Binding-site contacts:
Ligand atom O7 contacts residue GLN244 of chain 1.C at 2.7 Å (h-bond).
Ligand atom C7 contacts residue GLN244 of chain 1.C at 3.9 Å.
Ligand atom O7 contacts residue ASN266 of chain 1.C at 3.9 Å.
Ligand atom C2 contacts residue ASN266 of chain 1.C at 3.8 Å.
Ligand atom C2 contacts residue GLN244 of chain 1.C at 4.4 Å.
Ligand atom O5 contacts residue ASN266 of chain 1.C at 3.3 Å (h-bond).
Ligand atom O6 contacts residue THR268 of chain 1.C at 3.7 Å.
Ligand atom C6 contacts residue THR268 of chain 1.C at 4.1 Å.
Ligand atom C1 contacts residue ASN266 of chain 1.C at 3.2 Å.
Ligand atom N2 contacts residue ASN266 of chain 1.C at 4.4 Å.
Ligand atom C7 contacts residue ASN266 of chain 1.C at 4.4 Å.

This protein binds this small molecule.
Small molecule (SMILES): CC(=O)N[C@@H]1[C@@H](O)[C@H](O)[C@@H](CO)O[C@H]1O

Sequence of chain 1.C:
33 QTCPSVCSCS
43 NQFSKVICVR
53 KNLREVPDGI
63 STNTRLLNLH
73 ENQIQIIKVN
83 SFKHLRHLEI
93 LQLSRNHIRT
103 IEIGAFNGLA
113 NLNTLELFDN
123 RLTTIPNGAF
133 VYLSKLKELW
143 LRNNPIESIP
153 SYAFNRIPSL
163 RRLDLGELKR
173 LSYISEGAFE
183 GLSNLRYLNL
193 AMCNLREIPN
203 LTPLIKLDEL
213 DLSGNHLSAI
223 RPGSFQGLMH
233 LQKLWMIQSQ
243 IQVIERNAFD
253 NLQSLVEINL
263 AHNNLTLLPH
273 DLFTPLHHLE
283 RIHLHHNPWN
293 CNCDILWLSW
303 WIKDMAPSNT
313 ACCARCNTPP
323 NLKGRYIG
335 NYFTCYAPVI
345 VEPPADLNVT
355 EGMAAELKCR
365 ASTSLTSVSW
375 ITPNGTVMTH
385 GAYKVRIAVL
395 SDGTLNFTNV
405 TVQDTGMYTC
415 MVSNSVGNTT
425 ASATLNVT